Binding-site contacts:
Ligand atom N7 contacts residue TRP86 of chain 1.A at 3.5 Å.
Ligand atom C28 contacts residue TYR341 of chain 1.A at 3.6 Å (hydrophobic).
Ligand atom C42 contacts residue GLU202 of chain 1.A at 3.1 Å.
Ligand atom C11 contacts residue TYR72 of chain 1.A at 3.5 Å (hydrophobic).
Ligand atom C21 contacts residue TRP286 of chain 1.A at 3.4 Å (hydrophobic).
Ligand atom N8 contacts residue HIS447 of chain 1.A at 2.9 Å (h-bond).
Ligand atom C12 contacts residue ASP74 of chain 1.A at 3.5 Å.
Ligand atom C27 contacts residue TYR124 of chain 1.A at 3.5 Å (hydrophobic).
Ligand atom C30 contacts residue TRP86 of chain 1.A at 3.5 Å (hydrophobic).
Ligand atom C31 contacts residue TRP86 of chain 1.A at 3.4 Å (hydrophobic).
Ligand atom N1 contacts residue GLN291 of chain 1.A at 3.3 Å (h-bond).
Ligand atom N5 contacts residue TYR124 of chain 1.A at 3.4 Å (h-bond).
Ligand atom C33 contacts residue TRP86 of chain 1.A at 3.5 Å (hydrophobic).
Ligand atom C34 contacts residue TYR337 of chain 1.A at 3.5 Å (hydrophobic).
Ligand atom N4 contacts residue TYR337 of chain 1.A at 3.3 Å (h-bond).
Ligand atom C14 contacts residue TRP286 of chain 1.A at 3.6 Å (hydrophobic).
Ligand atom C33 contacts residue TYR337 of chain 1.A at 3.5 Å (hydrophobic).
Ligand atom N6 contacts residue TYR124 of chain 1.A at 3.2 Å (h-bond).
Ligand atom C9 contacts residue TRP286 of chain 1.A at 3.5 Å (hydrophobic).
Ligand atom C34 contacts residue HIS447 of chain 1.A at 3.6 Å.
Ligand atom C10 contacts residue TYR124 of chain 1.A at 3.6 Å (hydrophobic).
Ligand atom N5 contacts residue TYR337 of chain 1.A at 3.0 Å (h-bond).
Ligand atom C11 contacts residue ASP74 of chain 1.A at 3.4 Å.
Ligand atom C36 contacts residue TRP439 of chain 1.A at 3.2 Å (hydrophobic).
Ligand atom N8 contacts residue TYR337 of chain 1.A at 3.4 Å.
Ligand atom C35 contacts residue TRP439 of chain 1.A at 3.5 Å (hydrophobic).
Ligand atom C27 contacts residue TYR341 of chain 1.A at 3.5 Å (hydrophobic).
Ligand atom C22 contacts residue TRP286 of chain 1.A at 3.5 Å (hydrophobic).
Ligand atom C38 contacts residue HIS447 of chain 1.A at 3.6 Å.
Ligand atom C28 contacts residue TYR124 of chain 1.A at 3.5 Å (hydrophobic).
Ligand atom C12 contacts residue TYR341 of chain 1.A at 3.6 Å (hydrophobic).
Ligand atom C41 contacts residue GLY121 of chain 1.A at 3.4 Å.
Ligand atom N1 contacts residue SER293 of chain 1.A at 3.2 Å (h-bond).
Ligand atom C32 contacts residue TRP86 of chain 1.A at 3.4 Å (hydrophobic).
Ligand atom C10 contacts residue TYR72 of chain 1.A at 3.5 Å (hydrophobic).
Ligand atom C16 contacts residue TRP286 of chain 1.A at 3.4 Å (hydrophobic).
Ligand atom C17 contacts residue TRP286 of chain 1.A at 3.5 Å (hydrophobic).
Ligand atom C29 contacts residue TYR124 of chain 1.A at 3.5 Å (hydrophobic).
Ligand atom C15 contacts residue TYR72 of chain 1.A at 3.5 Å (hydrophobic).
Ligand atom N3 contacts residue TYR72 of chain 1.A at 3.1 Å (h-bond).

Sequence of chain 1.A:
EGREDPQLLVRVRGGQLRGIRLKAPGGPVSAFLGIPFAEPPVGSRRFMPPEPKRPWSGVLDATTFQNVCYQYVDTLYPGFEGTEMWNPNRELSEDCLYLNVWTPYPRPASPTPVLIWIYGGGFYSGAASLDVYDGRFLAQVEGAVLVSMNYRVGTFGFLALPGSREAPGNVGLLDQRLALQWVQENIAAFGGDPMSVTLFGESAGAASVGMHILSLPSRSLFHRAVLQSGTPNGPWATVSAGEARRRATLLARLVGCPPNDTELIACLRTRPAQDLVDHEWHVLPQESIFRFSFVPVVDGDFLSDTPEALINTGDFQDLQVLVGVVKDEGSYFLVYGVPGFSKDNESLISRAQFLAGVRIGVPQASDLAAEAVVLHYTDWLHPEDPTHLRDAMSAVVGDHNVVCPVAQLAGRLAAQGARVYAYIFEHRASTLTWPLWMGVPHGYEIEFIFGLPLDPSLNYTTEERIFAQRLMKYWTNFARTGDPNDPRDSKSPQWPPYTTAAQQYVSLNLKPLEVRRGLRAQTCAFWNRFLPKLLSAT

A small-molecule ligand and the protein it binds are described below.
Small molecule (SMILES): Nc1ccc2c(c1)c(-c1ccccc1)[n+](CCCCCc1cn(CCNc3c4c(nc5ccccc35)CCCC4)nn1)c1cc(N)ccc21